Sequence of chain 1.A:
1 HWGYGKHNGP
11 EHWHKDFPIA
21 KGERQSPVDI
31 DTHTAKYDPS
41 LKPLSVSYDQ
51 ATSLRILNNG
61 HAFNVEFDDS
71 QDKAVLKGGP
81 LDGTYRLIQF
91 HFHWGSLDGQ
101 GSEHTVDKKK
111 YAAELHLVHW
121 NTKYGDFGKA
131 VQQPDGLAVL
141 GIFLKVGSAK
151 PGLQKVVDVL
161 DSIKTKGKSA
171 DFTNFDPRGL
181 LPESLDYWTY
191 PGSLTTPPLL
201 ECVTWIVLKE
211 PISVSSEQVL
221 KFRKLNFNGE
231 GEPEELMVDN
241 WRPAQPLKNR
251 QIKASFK

Binding-site contacts:
Ligand atom S8 contacts residue PHE127 of chain 1.A at 3.9 Å.
Ligand atom C19 contacts residue HIS61 of chain 1.A at 4.0 Å.
Ligand atom O12 contacts residue VAL139 of chain 1.A at 3.9 Å.
Ligand atom S1 contacts residue VAL118 of chain 1.A at 3.8 Å.
Ligand atom S10 contacts residue HIS91 of chain 1.A at 4.0 Å.
Ligand atom N13 contacts residue THR195 of chain 1.A at 2.7 Å (h-bond).
Ligand atom N13 contacts residue ZN1 of chain 1.B at 2.0 Å.
Ligand atom O12 contacts residue VAL118 of chain 1.A at 3.9 Å.
Ligand atom O17 contacts residue GLN89 of chain 1.A at 3.2 Å (h-bond).
Ligand atom C2 contacts residue HIS91 of chain 1.A at 4.0 Å.
Ligand atom O11 contacts residue TRP205 of chain 1.A at 3.6 Å.
Ligand atom O16 contacts residue PHE127 of chain 1.A at 3.2 Å.
Ligand atom N13 contacts residue HIS93 of chain 1.A at 3.3 Å (h-bond).
Ligand atom C4 contacts residue THR196 of chain 1.A at 3.6 Å.
Ligand atom O12 contacts residue HIS116 of chain 1.A at 3.4 Å (h-bond).
Ligand atom N13 contacts residue GLU103 of chain 1.A at 4.1 Å.
Ligand atom O17 contacts residue VAL118 of chain 1.A at 4.0 Å.
Ligand atom S10 contacts residue ZN1 of chain 1.B at 3.0 Å.
Ligand atom S10 contacts residue THR195 of chain 1.A at 3.8 Å.
Ligand atom O12 contacts residue ZN1 of chain 1.B at 3.0 Å.
Ligand atom O17 contacts residue PHE127 of chain 1.A at 3.5 Å.
Ligand atom C2 contacts residue LEU194 of chain 1.A at 3.9 Å (hydrophobic).
Ligand atom C19 contacts residue THR196 of chain 1.A at 4.0 Å.
Ligand atom C3 contacts residue THR196 of chain 1.A at 3.1 Å.
Ligand atom O16 contacts residue LEU194 of chain 1.A at 3.8 Å.
Ligand atom O11 contacts residue THR195 of chain 1.A at 3.0 Å (h-bond).
Ligand atom S1 contacts residue LEU194 of chain 1.A at 3.7 Å.
Ligand atom N13 contacts residue HIS91 of chain 1.A at 3.5 Å (h-bond).
Ligand atom C9 contacts residue LEU194 of chain 1.A at 3.8 Å (hydrophobic).
Ligand atom N14 contacts residue THR196 of chain 1.A at 3.2 Å (h-bond).
Ligand atom C18 contacts residue PRO197 of chain 1.A at 3.9 Å (hydrophobic).
Ligand atom O12 contacts residue HIS91 of chain 1.A at 3.4 Å.
Ligand atom C5 contacts residue THR196 of chain 1.A at 3.1 Å.
Ligand atom O16 contacts residue LEU137 of chain 1.A at 4.1 Å.
Ligand atom O11 contacts residue LEU194 of chain 1.A at 3.4 Å.
Ligand atom S10 contacts residue HIS116 of chain 1.A at 3.9 Å.
Ligand atom C18 contacts residue THR196 of chain 1.A at 3.3 Å.
Ligand atom O11 contacts residue ZN1 of chain 1.B at 4.1 Å.
Ligand atom N13 contacts residue HIS116 of chain 1.A at 3.5 Å (h-bond).
Ligand atom C19 contacts residue TRP2 of chain 1.A at 3.9 Å (hydrophobic).

The small molecule below binds the protein below.
Small molecule (SMILES): CCN[C@H]1C[C@H](C)S(=O)(=O)c2sc(S(N)(=O)=O)cc21